Sequence of chain 1.C:
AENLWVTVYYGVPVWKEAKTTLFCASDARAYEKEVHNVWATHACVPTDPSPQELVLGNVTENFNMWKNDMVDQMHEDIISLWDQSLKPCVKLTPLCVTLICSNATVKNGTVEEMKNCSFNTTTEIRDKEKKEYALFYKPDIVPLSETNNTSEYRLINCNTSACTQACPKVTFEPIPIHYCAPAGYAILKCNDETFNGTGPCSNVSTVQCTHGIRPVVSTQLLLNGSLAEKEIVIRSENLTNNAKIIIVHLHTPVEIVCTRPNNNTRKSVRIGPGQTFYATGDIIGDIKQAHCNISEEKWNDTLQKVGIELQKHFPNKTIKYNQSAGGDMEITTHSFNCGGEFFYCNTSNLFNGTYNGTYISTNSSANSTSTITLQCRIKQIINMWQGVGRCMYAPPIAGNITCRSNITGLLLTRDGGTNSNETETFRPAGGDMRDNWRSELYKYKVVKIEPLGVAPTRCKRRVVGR

Binding-site contacts:
Ligand atom C7 contacts residue ARG260 of chain 1.C at 3.5 Å.
Ligand atom C7 contacts residue ASN400 of chain 1.C at 3.5 Å.
Ligand atom C4 contacts residue ASN400 of chain 1.C at 4.2 Å.
Ligand atom C8 contacts residue ASN262 of chain 1.C at 3.2 Å.
Ligand atom O7 contacts residue ASN400 of chain 1.C at 3.1 Å (h-bond).
Ligand atom C8 contacts residue GLY399 of chain 1.C at 3.3 Å.
Ligand atom O7 contacts residue NAG1 of chain 1.SA at 3.4 Å.
Ligand atom C2 contacts residue ARG260 of chain 1.C at 4.2 Å.
Ligand atom O7 contacts residue ASN263 of chain 1.C at 3.3 Å.
Ligand atom O3 contacts residue PRO261 of chain 1.C at 3.7 Å.
Ligand atom N2 contacts residue ILE401 of chain 1.C at 3.7 Å.
Ligand atom C2 contacts residue ASN400 of chain 1.C at 2.5 Å.
Ligand atom C3 contacts residue THR259 of chain 1.C at 3.9 Å.
Ligand atom O7 contacts residue ASP286 of chain 1.C at 3.3 Å (salt-bridge).
Ligand atom C3 contacts residue ASN400 of chain 1.C at 3.9 Å.
Ligand atom C8 contacts residue ARG260 of chain 1.C at 3.0 Å.
Ligand atom C3 contacts residue THR402 of chain 1.C at 4.0 Å.
Ligand atom C8 contacts residue ASP286 of chain 1.C at 3.6 Å.
Ligand atom C8 contacts residue ASN263 of chain 1.C at 3.6 Å.
Ligand atom C1 contacts residue ASN400 of chain 1.C at 1.4 Å.
Ligand atom O3 contacts residue ASP286 of chain 1.C at 2.7 Å (salt-bridge).
Ligand atom C7 contacts residue ILE401 of chain 1.C at 4.2 Å (hydrophobic).
Ligand atom C2 contacts residue THR402 of chain 1.C at 4.0 Å.
Ligand atom N2 contacts residue THR402 of chain 1.C at 4.0 Å.
Ligand atom O5 contacts residue ASN400 of chain 1.C at 2.3 Å (h-bond).
Ligand atom C1 contacts residue THR402 of chain 1.C at 3.5 Å.
Ligand atom O4 contacts residue NAG1 of chain 1.TA at 4.0 Å.
Ligand atom C2 contacts residue ASP286 of chain 1.C at 3.8 Å.
Ligand atom C3 contacts residue ASP286 of chain 1.C at 3.8 Å.
Ligand atom C7 contacts residue ASP286 of chain 1.C at 3.1 Å.
Ligand atom N2 contacts residue ASP286 of chain 1.C at 3.4 Å (salt-bridge).
Ligand atom N2 contacts residue ARG260 of chain 1.C at 3.1 Å (salt-bridge).
Ligand atom C8 contacts residue ASN400 of chain 1.C at 3.9 Å.
Ligand atom C7 contacts residue GLY399 of chain 1.C at 4.0 Å.
Ligand atom O7 contacts residue GLY399 of chain 1.C at 4.2 Å.
Ligand atom C5 contacts residue ASN400 of chain 1.C at 3.7 Å.
Ligand atom C7 contacts residue ASN263 of chain 1.C at 4.0 Å.
Ligand atom C8 contacts residue ILE401 of chain 1.C at 3.8 Å (hydrophobic).
Ligand atom C2 contacts residue NAG1 of chain 1.SA at 4.2 Å.
Ligand atom N2 contacts residue ASN400 of chain 1.C at 3.1 Å (h-bond).

The small molecule below binds the protein below.
Small molecule (SMILES): CC(=O)N[C@@H]1[C@@H](O)[C@H](O)[C@@H](CO)O[C@H]1O